Binding-site contacts:
Ligand atom SD contacts residue PRO220 of chain 1.A at 4.4 Å.
Ligand atom C contacts residue ASP262 of chain 1.A at 4.3 Å.
Ligand atom CG contacts residue PHE219 of chain 1.A at 4.1 Å (hydrophobic).
Ligand atom N contacts residue ZN1 of chain 1.B at 2.5 Å.
Ligand atom CG contacts residue HIS382 of chain 1.A at 4.3 Å.
Ligand atom C contacts residue HIS331 of chain 1.A at 3.9 Å.
Ligand atom OXT contacts residue ASP262 of chain 1.A at 4.2 Å.
Ligand atom CE contacts residue ALA414 of chain 1.A at 4.1 Å (hydrophobic).
Ligand atom CB contacts residue PHE219 of chain 1.A at 4.0 Å (hydrophobic).
Ligand atom CA contacts residue PHE219 of chain 1.A at 4.4 Å (hydrophobic).
Ligand atom CE contacts residue HIS339 of chain 1.A at 4.2 Å.
Ligand atom C contacts residue GLU364 of chain 1.A at 4.4 Å.
Ligand atom SD contacts residue PHE219 of chain 1.A at 3.8 Å.
Ligand atom CA contacts residue HIS339 of chain 1.A at 4.2 Å.
Ligand atom N contacts residue ZN1 of chain 1.C at 3.6 Å.
Ligand atom SD contacts residue ALA414 of chain 1.A at 4.0 Å.
Ligand atom SD contacts residue HIS382 of chain 1.A at 3.6 Å.
Ligand atom CG contacts residue HIS231 of chain 1.A at 3.6 Å.
Ligand atom OXT contacts residue ZN1 of chain 1.C at 3.6 Å.
Ligand atom CB contacts residue HIS339 of chain 1.A at 4.4 Å.
Ligand atom CA contacts residue ILE338 of chain 1.A at 4.2 Å (hydrophobic).
Ligand atom O contacts residue ZN1 of chain 1.C at 4.3 Å.
Ligand atom N contacts residue PHE219 of chain 1.A at 4.0 Å.
Ligand atom CA contacts residue ZN1 of chain 1.B at 3.6 Å.
Ligand atom C contacts residue HIS339 of chain 1.A at 3.1 Å.
Ligand atom N contacts residue ASP251 of chain 1.A at 3.0 Å (salt-bridge).
Ligand atom CA contacts residue HIS331 of chain 1.A at 4.3 Å.
Ligand atom OXT contacts residue HIS339 of chain 1.A at 2.2 Å (h-bond).
Ligand atom C contacts residue HIS231 of chain 1.A at 4.0 Å.
Ligand atom O contacts residue HIS339 of chain 1.A at 3.6 Å.
Ligand atom OXT contacts residue HIS331 of chain 1.A at 3.1 Å.
Ligand atom O contacts residue HIS231 of chain 1.A at 3.0 Å (h-bond).
Ligand atom CB contacts residue ILE338 of chain 1.A at 4.0 Å (hydrophobic).
Ligand atom OXT contacts residue ILE338 of chain 1.A at 4.1 Å.
Ligand atom CE contacts residue HIS231 of chain 1.A at 4.3 Å.
Ligand atom N contacts residue ASP262 of chain 1.A at 3.6 Å.
Ligand atom CA contacts residue ASP262 of chain 1.A at 3.5 Å.
Ligand atom CA contacts residue ZN1 of chain 1.C at 3.6 Å.
Ligand atom OXT contacts residue GLU364 of chain 1.A at 4.2 Å.
Ligand atom C contacts residue ZN1 of chain 1.C at 3.6 Å.

Sequence of chain 1.A:
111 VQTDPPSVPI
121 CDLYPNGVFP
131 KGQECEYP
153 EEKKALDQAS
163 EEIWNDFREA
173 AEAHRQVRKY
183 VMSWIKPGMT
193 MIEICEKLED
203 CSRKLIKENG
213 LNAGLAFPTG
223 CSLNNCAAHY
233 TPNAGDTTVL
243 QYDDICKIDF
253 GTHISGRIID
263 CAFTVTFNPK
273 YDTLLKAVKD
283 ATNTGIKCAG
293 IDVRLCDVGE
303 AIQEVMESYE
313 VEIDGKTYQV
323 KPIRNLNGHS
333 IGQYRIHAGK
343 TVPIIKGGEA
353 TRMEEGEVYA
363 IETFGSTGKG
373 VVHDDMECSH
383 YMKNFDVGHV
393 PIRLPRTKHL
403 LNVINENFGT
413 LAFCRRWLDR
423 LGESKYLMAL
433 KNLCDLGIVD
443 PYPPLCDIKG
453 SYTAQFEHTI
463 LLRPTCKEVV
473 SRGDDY

A small-molecule ligand and the protein it binds are described below.
Small molecule (SMILES): CSCC[C@@H](N)C(=O)O